This small molecule binds to this protein.
Small molecule (SMILES): C[C@@H]1CCc2ccccc2N1S(=O)(=O)c1ccc(C=O)cc1

Binding-site contacts:
Ligand atom C03 contacts residue ARG12 of chain 1.B at 3.9 Å.
Ligand atom C10 contacts residue ARG12 of chain 1.B at 4.1 Å.
Ligand atom C01 contacts residue ARG12 of chain 1.B at 3.8 Å.
Ligand atom C02 contacts residue GLY10 of chain 1.B at 3.9 Å.
Ligand atom C16 contacts residue ILE173 of chain 1.A at 3.6 Å (hydrophobic).
Ligand atom C16 contacts residue LYS127 of chain 1.A at 3.0 Å.
Ligand atom C17 contacts residue LYS127 of chain 1.A at 2.5 Å.
Ligand atom C20 contacts residue LYS127 of chain 1.A at 1.4 Å.
Ligand atom C15 contacts residue ILE173 of chain 1.A at 3.5 Å (hydrophobic).
Ligand atom C03 contacts residue PRO9 of chain 1.B at 3.6 Å (hydrophobic).
Ligand atom C08 contacts residue ASP220 of chain 1.A at 3.7 Å.
Ligand atom C18 contacts residue PHE124 of chain 1.A at 3.5 Å (hydrophobic).
Ligand atom C07 contacts residue ASP220 of chain 1.A at 3.8 Å.
Ligand atom C06 contacts residue ILE224 of chain 1.A at 3.7 Å (hydrophobic).
Ligand atom C19 contacts residue PHE124 of chain 1.A at 3.8 Å (hydrophobic).
Ligand atom C09 contacts residue ASP220 of chain 1.A at 4.1 Å.
Ligand atom C07 contacts residue ILE224 of chain 1.A at 3.5 Å (hydrophobic).
Ligand atom C18 contacts residue LYS127 of chain 1.A at 3.7 Å.
Ligand atom C08 contacts residue ARG12 of chain 1.B at 3.8 Å.
Ligand atom C01 contacts residue GLY10 of chain 1.B at 3.7 Å.
Ligand atom C16 contacts residue PRO172 of chain 1.A at 3.3 Å (hydrophobic).
Ligand atom C01 contacts residue ASN47 of chain 1.A at 3.9 Å.
Ligand atom C17 contacts residue ILE173 of chain 1.A at 3.7 Å (hydrophobic).
Ligand atom C04 contacts residue PRO9 of chain 1.B at 3.4 Å (hydrophobic).
Ligand atom C09 contacts residue ARG12 of chain 1.B at 3.7 Å.
Ligand atom C19 contacts residue ILE173 of chain 1.A at 3.5 Å (hydrophobic).
Ligand atom C14 contacts residue ILE173 of chain 1.A at 3.4 Å (hydrophobic).
Ligand atom C07 contacts residue LEU223 of chain 1.A at 3.9 Å (hydrophobic).
Ligand atom C07 contacts residue ARG12 of chain 1.B at 4.0 Å.
Ligand atom C03 contacts residue GLY10 of chain 1.B at 3.3 Å.
Ligand atom O22 contacts residue PRO172 of chain 1.A at 3.3 Å.
Ligand atom C16 contacts residue ILE8 of chain 1.B at 4.0 Å (hydrophobic).
Ligand atom C19 contacts residue ASN47 of chain 1.A at 3.4 Å.
Ligand atom C03 contacts residue ARG11 of chain 1.B at 3.8 Å.
Ligand atom C18 contacts residue ILE173 of chain 1.A at 3.7 Å (hydrophobic).
Ligand atom C20 contacts residue ILE8 of chain 1.B at 3.9 Å (hydrophobic).
Ligand atom C15 contacts residue PRO172 of chain 1.A at 3.5 Å (hydrophobic).
Ligand atom C06 contacts residue LEU223 of chain 1.A at 4.0 Å (hydrophobic).
Ligand atom C04 contacts residue ILE8 of chain 1.B at 3.8 Å (hydrophobic).
Ligand atom O13 contacts residue ASN47 of chain 1.A at 3.1 Å (h-bond).

Sequence of chain 1.B:
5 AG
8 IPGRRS

Sequence of chain 1.A:
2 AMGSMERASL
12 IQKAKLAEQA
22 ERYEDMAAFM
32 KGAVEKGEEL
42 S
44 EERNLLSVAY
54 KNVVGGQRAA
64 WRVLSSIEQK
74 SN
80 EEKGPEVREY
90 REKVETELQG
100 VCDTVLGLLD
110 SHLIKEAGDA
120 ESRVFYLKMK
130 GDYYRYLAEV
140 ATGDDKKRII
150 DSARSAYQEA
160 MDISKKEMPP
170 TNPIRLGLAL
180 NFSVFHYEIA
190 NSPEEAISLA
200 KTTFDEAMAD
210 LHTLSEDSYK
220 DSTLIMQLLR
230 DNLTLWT